Sequence of chain 1.B:
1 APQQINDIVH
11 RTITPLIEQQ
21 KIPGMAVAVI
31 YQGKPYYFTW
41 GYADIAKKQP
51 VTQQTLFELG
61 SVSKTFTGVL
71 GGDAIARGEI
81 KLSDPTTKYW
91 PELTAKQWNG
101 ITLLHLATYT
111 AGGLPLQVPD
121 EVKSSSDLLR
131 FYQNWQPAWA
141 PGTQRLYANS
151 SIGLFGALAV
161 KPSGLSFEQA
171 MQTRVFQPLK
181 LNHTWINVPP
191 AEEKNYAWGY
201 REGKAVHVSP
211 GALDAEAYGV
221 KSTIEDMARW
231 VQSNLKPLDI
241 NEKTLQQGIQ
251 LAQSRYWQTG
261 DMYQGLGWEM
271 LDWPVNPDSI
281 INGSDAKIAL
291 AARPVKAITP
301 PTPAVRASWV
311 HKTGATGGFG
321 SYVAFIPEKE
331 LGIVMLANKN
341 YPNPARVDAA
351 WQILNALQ

This protein binds this small molecule.
Small molecule (SMILES): O=C(Cc1cccs1)N[C@H](B(O)O)c1cccc(C(=O)O)c1

Binding-site contacts:
Ligand atom CAM contacts residue SER279 of chain 1.B at 3.4 Å.
Ligand atom OAW contacts residue ILE288 of chain 1.B at 3.9 Å.
Ligand atom CAE contacts residue ASN276 of chain 1.B at 4.1 Å.
Ligand atom CAU contacts residue ARG293 of chain 1.B at 3.4 Å.
Ligand atom CAM contacts residue GLY283 of chain 1.B at 3.9 Å.
Ligand atom OAW contacts residue ARG293 of chain 1.B at 2.7 Å (salt-bridge).
Ligand atom SAD contacts residue ASP278 of chain 1.B at 4.0 Å.
Ligand atom CAG contacts residue SER279 of chain 1.B at 3.8 Å.
Ligand atom OAI contacts residue ASP278 of chain 1.B at 4.2 Å.
Ligand atom CAN contacts residue ILE288 of chain 1.B at 4.3 Å (hydrophobic).
Ligand atom CAE contacts residue ASP278 of chain 1.B at 3.8 Å.
Ligand atom CAU contacts residue ILE288 of chain 1.B at 3.7 Å (hydrophobic).
Ligand atom OAV contacts residue ILE288 of chain 1.B at 4.1 Å.
Ligand atom CAC contacts residue ASN276 of chain 1.B at 4.2 Å.
Ligand atom CAE contacts residue ASN282 of chain 1.B at 4.4 Å.
Ligand atom CAS contacts residue GLY283 of chain 1.B at 4.4 Å.
Ligand atom B contacts residue ASN282 of chain 1.B at 3.3 Å.
Ligand atom B contacts residue ILE288 of chain 1.B at 3.4 Å.
Ligand atom CAF contacts residue ASN276 of chain 1.B at 3.4 Å.
Ligand atom CAR contacts residue ILE288 of chain 1.B at 3.6 Å (hydrophobic).
Ligand atom CAH contacts residue ASP278 of chain 1.B at 4.0 Å.
Ligand atom CAH contacts residue SER279 of chain 1.B at 4.3 Å.
Ligand atom CAH contacts residue ASN282 of chain 1.B at 3.6 Å.
Ligand atom CAK contacts residue ILE288 of chain 1.B at 4.2 Å (hydrophobic).
Ligand atom CAS contacts residue ILE288 of chain 1.B at 3.6 Å (hydrophobic).
Ligand atom SAD contacts residue ASN282 of chain 1.B at 3.8 Å.
Ligand atom CAQ contacts residue ILE288 of chain 1.B at 3.6 Å (hydrophobic).
Ligand atom CAM contacts residue ILE288 of chain 1.B at 4.3 Å (hydrophobic).
Ligand atom NAJ contacts residue SER279 of chain 1.B at 4.2 Å.
Ligand atom CAG contacts residue ASN282 of chain 1.B at 4.2 Å.
Ligand atom CAF contacts residue ASP278 of chain 1.B at 4.3 Å.
Ligand atom CAB contacts residue ASP278 of chain 1.B at 4.4 Å.
Ligand atom CAG contacts residue ASN276 of chain 1.B at 4.3 Å.
Ligand atom OAI contacts residue ASN282 of chain 1.B at 2.9 Å (h-bond).
Ligand atom CAN contacts residue GLY283 of chain 1.B at 3.6 Å.
Ligand atom CAK contacts residue ASN282 of chain 1.B at 4.4 Å.
Ligand atom CAG contacts residue ASP278 of chain 1.B at 3.8 Å.
Ligand atom OAV contacts residue ARG293 of chain 1.B at 2.9 Å (salt-bridge).
Ligand atom CAN contacts residue SER279 of chain 1.B at 3.6 Å.
Ligand atom CAL contacts residue ILE288 of chain 1.B at 3.8 Å (hydrophobic).